A small-molecule ligand and the protein it binds are described below.
Small molecule (SMILES): CC1=N[C@@H]2[C@@H](O)[C@@H](O)[C@@H](CO)O[C@@H]2S1

Sequence of chain 1.A:
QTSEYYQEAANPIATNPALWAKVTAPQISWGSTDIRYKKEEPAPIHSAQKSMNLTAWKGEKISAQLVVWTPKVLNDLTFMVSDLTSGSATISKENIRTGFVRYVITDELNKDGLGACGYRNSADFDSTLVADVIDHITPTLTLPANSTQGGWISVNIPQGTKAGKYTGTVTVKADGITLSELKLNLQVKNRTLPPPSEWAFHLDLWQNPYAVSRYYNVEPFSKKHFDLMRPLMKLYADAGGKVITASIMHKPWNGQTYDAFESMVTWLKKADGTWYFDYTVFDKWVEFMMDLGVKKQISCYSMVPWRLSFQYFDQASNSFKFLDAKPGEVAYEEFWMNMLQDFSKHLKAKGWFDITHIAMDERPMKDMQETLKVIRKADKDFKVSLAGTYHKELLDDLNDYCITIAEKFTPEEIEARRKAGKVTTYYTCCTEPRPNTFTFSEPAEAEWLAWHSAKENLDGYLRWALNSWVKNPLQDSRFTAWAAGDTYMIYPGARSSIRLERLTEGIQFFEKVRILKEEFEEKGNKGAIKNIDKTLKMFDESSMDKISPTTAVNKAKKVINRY

Binding-site contacts:
Ligand atom C6 contacts residue TRP482 of chain 1.A at 3.5 Å (hydrophobic).
Ligand atom C2 contacts residue GLU362 of chain 1.A at 3.6 Å.
Ligand atom C4 contacts residue TRP464 of chain 1.A at 3.6 Å (hydrophobic).
Ligand atom C3 contacts residue GLN256 of chain 1.A at 3.9 Å.
Ligand atom O6 contacts residue CYS430 of chain 1.A at 3.2 Å (h-bond).
Ligand atom O6 contacts residue TRP482 of chain 1.A at 4.1 Å.
Ligand atom C5 contacts residue TRP464 of chain 1.A at 3.6 Å (hydrophobic).
Ligand atom C7 contacts residue ASP361 of chain 1.A at 3.3 Å.
Ligand atom C6 contacts residue TRP464 of chain 1.A at 3.7 Å (hydrophobic).
Ligand atom O3 contacts residue ASP361 of chain 1.A at 2.8 Å (salt-bridge).
Ligand atom C4 contacts residue GLN256 of chain 1.A at 3.4 Å.
Ligand atom O4 contacts residue TRP306 of chain 1.A at 3.3 Å.
Ligand atom O4 contacts residue TRP482 of chain 1.A at 3.9 Å.
Ligand atom O6 contacts residue TRP464 of chain 1.A at 3.6 Å (h-bond).
Ligand atom C1 contacts residue CYS429 of chain 1.A at 3.8 Å (hydrophobic).
Ligand atom C3 contacts residue TRP464 of chain 1.A at 3.8 Å (hydrophobic).
Ligand atom O3 contacts residue TRP253 of chain 1.A at 4.0 Å.
Ligand atom O4 contacts residue GLN256 of chain 1.A at 2.6 Å (h-bond).
Ligand atom C8 contacts residue ALA387 of chain 1.A at 3.9 Å (hydrophobic).
Ligand atom C1 contacts residue GLU362 of chain 1.A at 3.5 Å.
Ligand atom C8 contacts residue ASP361 of chain 1.A at 3.5 Å.
Ligand atom O6 contacts residue CYS429 of chain 1.A at 4.0 Å.
Ligand atom C8 contacts residue TYR427 of chain 1.A at 3.5 Å (hydrophobic).
Ligand atom S1 contacts residue TYR427 of chain 1.A at 3.6 Å.
Ligand atom C3 contacts residue ASP361 of chain 1.A at 3.6 Å.
Ligand atom C7 contacts residue TYR427 of chain 1.A at 3.8 Å (hydrophobic).
Ligand atom N2 contacts residue GLU362 of chain 1.A at 3.8 Å.
Ligand atom O5 contacts residue CYS429 of chain 1.A at 3.7 Å.
Ligand atom C3 contacts residue TRP306 of chain 1.A at 4.0 Å (hydrophobic).
Ligand atom S1 contacts residue CYS429 of chain 1.A at 3.3 Å.
Ligand atom O3 contacts residue TRP306 of chain 1.A at 3.2 Å.
Ligand atom C7 contacts residue GLU362 of chain 1.A at 3.9 Å.
Ligand atom N2 contacts residue ASP361 of chain 1.A at 2.5 Å (salt-bridge).
Ligand atom O3 contacts residue TRP464 of chain 1.A at 4.0 Å.
Ligand atom C2 contacts residue TRP306 of chain 1.A at 3.9 Å (hydrophobic).
Ligand atom S1 contacts residue GLU362 of chain 1.A at 4.0 Å.
Ligand atom O3 contacts residue GLN256 of chain 1.A at 2.9 Å (h-bond).
Ligand atom O6 contacts residue ASP486 of chain 1.A at 2.6 Å (salt-bridge).
Ligand atom C6 contacts residue ASP486 of chain 1.A at 3.3 Å.
Ligand atom C2 contacts residue ASP361 of chain 1.A at 3.5 Å.